The small molecule below binds the protein below.
Small molecule (SMILES): CC(=O)N[C@H]1[C@H](O[C@H]2[C@H](O)[C@@H](NC(C)=O)CO[C@@H]2CO)O[C@H](CO)[C@@H](O[C@@H]2O[C@H](CO[C@H]3O[C@H](CO[C@H]4O[C@H](CO)[C@@H](O)[C@H](O)[C@@H]4O)[C@@H](O)[C@H](O[C@H]4O[C@H](CO)[C@@H](O)[C@H](O)[C@@H]4O)[C@@H]3O)[C@@H](O)[C@H](O[C@H]3O[C@H](CO)[C@@H](O)[C@H](O)[C@@H]3O[C@H]3O[C@H](CO)[C@@H](O)[C@H](O)[C@@H]3O)[C@@H]2O)[C@@H]1O

Sequence of chain 1.F:
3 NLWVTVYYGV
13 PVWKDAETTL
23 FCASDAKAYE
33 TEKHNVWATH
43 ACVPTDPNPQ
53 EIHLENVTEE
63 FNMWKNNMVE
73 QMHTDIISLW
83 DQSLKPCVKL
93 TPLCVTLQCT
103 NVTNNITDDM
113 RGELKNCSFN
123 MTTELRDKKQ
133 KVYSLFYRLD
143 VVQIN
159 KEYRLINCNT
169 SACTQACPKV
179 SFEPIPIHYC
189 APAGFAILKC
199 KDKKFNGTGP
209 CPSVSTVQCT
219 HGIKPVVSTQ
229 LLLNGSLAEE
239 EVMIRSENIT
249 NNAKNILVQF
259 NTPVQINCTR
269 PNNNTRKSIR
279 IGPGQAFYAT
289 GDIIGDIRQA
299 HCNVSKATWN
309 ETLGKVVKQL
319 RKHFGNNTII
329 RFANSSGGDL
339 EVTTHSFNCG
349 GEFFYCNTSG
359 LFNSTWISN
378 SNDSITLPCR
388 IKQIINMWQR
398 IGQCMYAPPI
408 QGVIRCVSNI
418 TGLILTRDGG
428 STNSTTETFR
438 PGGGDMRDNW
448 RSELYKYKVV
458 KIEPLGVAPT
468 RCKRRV

Sequence of chain 1.G:
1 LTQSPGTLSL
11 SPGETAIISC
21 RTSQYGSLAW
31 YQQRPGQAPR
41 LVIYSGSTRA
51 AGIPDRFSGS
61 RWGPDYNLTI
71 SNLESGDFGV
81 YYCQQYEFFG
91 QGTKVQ

Binding-site contacts:
Ligand atom C3 contacts residue ASN246 of chain 1.F at 3.8 Å.
Ligand atom O7 contacts residue GLY26 of chain 1.G at 3.5 Å (h-bond).
Ligand atom C6 contacts residue ARG61 of chain 1.G at 3.5 Å.
Ligand atom O2 contacts residue GLY63 of chain 1.G at 2.9 Å (h-bond).
Ligand atom C1 contacts residue TYR25 of chain 1.G at 3.9 Å (hydrophobic).
Ligand atom O5 contacts residue TYR25 of chain 1.G at 3.7 Å.
Ligand atom O7 contacts residue ARG61 of chain 1.G at 3.5 Å (salt-bridge).
Ligand atom C1 contacts residue TRP62 of chain 1.G at 3.8 Å (hydrophobic).
Ligand atom O3 contacts residue ARG61 of chain 1.G at 2.8 Å (salt-bridge).
Ligand atom O5 contacts residue GLY63 of chain 1.G at 3.5 Å.
Ligand atom C1 contacts residue TYR86 of chain 1.G at 3.4 Å (hydrophobic).
Ligand atom O2 contacts residue ARG61 of chain 1.G at 3.3 Å (salt-bridge).
Ligand atom O5 contacts residue TRP62 of chain 1.G at 3.7 Å.
Ligand atom C8 contacts residue GLY26 of chain 1.G at 3.7 Å.
Ligand atom O7 contacts residue ASN246 of chain 1.F at 3.3 Å (h-bond).
Ligand atom C2 contacts residue GLY63 of chain 1.G at 3.8 Å.
Ligand atom C1 contacts residue ASN246 of chain 1.F at 1.4 Å.
Ligand atom O4 contacts residue TYR25 of chain 1.G at 3.3 Å.
Ligand atom O4 contacts residue PRO64 of chain 1.G at 3.5 Å.
Ligand atom N2 contacts residue ARG61 of chain 1.G at 3.5 Å (salt-bridge).
Ligand atom C3 contacts residue TYR25 of chain 1.G at 3.8 Å (hydrophobic).
Ligand atom C1 contacts residue GLY63 of chain 1.G at 3.5 Å.
Ligand atom O6 contacts residue ARG61 of chain 1.G at 3.9 Å.
Ligand atom C2 contacts residue ASN246 of chain 1.F at 2.5 Å.
Ligand atom O5 contacts residue TYR86 of chain 1.G at 3.3 Å (h-bond).
Ligand atom C2 contacts residue ARG61 of chain 1.G at 3.8 Å.
Ligand atom C7 contacts residue ASN246 of chain 1.F at 3.5 Å.
Ligand atom O6 contacts residue TRP62 of chain 1.G at 3.2 Å (h-bond).
Ligand atom C7 contacts residue ARG61 of chain 1.G at 3.2 Å.
Ligand atom N2 contacts residue ASN246 of chain 1.F at 3.0 Å (h-bond).
Ligand atom O5 contacts residue ARG61 of chain 1.G at 3.9 Å.
Ligand atom O2 contacts residue TRP62 of chain 1.G at 3.6 Å.
Ligand atom C5 contacts residue TYR86 of chain 1.G at 3.4 Å (hydrophobic).
Ligand atom O7 contacts residue TYR25 of chain 1.G at 3.7 Å.
Ligand atom C8 contacts residue ARG61 of chain 1.G at 3.6 Å.
Ligand atom C5 contacts residue ASN246 of chain 1.F at 3.6 Å.
Ligand atom C5 contacts residue TYR25 of chain 1.G at 3.8 Å (hydrophobic).
Ligand atom O5 contacts residue ASN246 of chain 1.F at 2.3 Å (h-bond).
Ligand atom O6 contacts residue PRO64 of chain 1.G at 3.6 Å.
Ligand atom C6 contacts residue TRP62 of chain 1.G at 3.8 Å (hydrophobic).